A small-molecule ligand and the protein it binds are described below.
Small molecule (SMILES): CC[C@H](C)[C@H](NC(=O)[C@H](CC(=O)O)NC(=O)[C@@H](N)Cc1ccc(O)cc1)C(=O)O

Binding-site contacts:
Ligand atom CG2 contacts residue GLN143 of chain 1.A at 3.6 Å.
Ligand atom CD1 contacts residue GLY228 of chain 1.A at 3.7 Å.
Ligand atom CB contacts residue SO41 of chain 1.C at 3.6 Å.
Ligand atom C contacts residue SO41 of chain 1.C at 4.0 Å.
Ligand atom O contacts residue THR73 of chain 1.A at 3.7 Å.
Ligand atom CG2 contacts residue LLP42 of chain 1.A at 3.8 Å.
Ligand atom CD1 contacts residue PHE144 of chain 1.A at 3.8 Å (hydrophobic).
Ligand atom CE1 contacts residue PHE144 of chain 1.A at 3.7 Å (hydrophobic).
Ligand atom CZ contacts residue MET120 of chain 1.A at 3.5 Å (hydrophobic).
Ligand atom CB contacts residue ALA231 of chain 1.A at 4.1 Å (hydrophobic).
Ligand atom CG contacts residue ALA231 of chain 1.A at 4.1 Å (hydrophobic).
Ligand atom OD2 contacts residue GLN227 of chain 1.A at 3.8 Å.
Ligand atom O contacts residue GLN143 of chain 1.A at 2.9 Å (h-bond).
Ligand atom CD1 contacts residue ALA231 of chain 1.A at 3.9 Å (hydrophobic).
Ligand atom CA contacts residue SO41 of chain 1.C at 3.2 Å.
Ligand atom CB contacts residue PHE144 of chain 1.A at 4.1 Å (hydrophobic).
Ligand atom CG contacts residue GLN227 of chain 1.A at 4.0 Å.
Ligand atom OXT contacts residue THR73 of chain 1.A at 3.0 Å (h-bond).
Ligand atom C contacts residue GLY228 of chain 1.A at 4.1 Å.
Ligand atom CD2 contacts residue ALA231 of chain 1.A at 3.4 Å (hydrophobic).
Ligand atom N contacts residue SO41 of chain 1.C at 4.0 Å.
Ligand atom CG2 contacts residue THR178 of chain 1.A at 3.8 Å.
Ligand atom OD2 contacts residue SO41 of chain 1.C at 3.9 Å.
Ligand atom C contacts residue GLN143 of chain 1.A at 3.8 Å.
Ligand atom OXT contacts residue ASN72 of chain 1.A at 3.2 Å (h-bond).
Ligand atom C contacts residue THR69 of chain 1.A at 3.3 Å.
Ligand atom CE2 contacts residue ALA231 of chain 1.A at 3.7 Å (hydrophobic).
Ligand atom OXT contacts residue THR69 of chain 1.A at 3.5 Å (h-bond).
Ligand atom O contacts residue THR69 of chain 1.A at 2.5 Å (h-bond).
Ligand atom C contacts residue THR73 of chain 1.A at 3.9 Å.
Ligand atom N contacts residue SO41 of chain 1.C at 3.8 Å.
Ligand atom OH contacts residue MET120 of chain 1.A at 3.6 Å.
Ligand atom O contacts residue GLY228 of chain 1.A at 3.3 Å.
Ligand atom CD1 contacts residue GLY177 of chain 1.A at 3.7 Å.
Ligand atom CG contacts residue SO41 of chain 1.C at 4.0 Å.
Ligand atom C contacts residue SO41 of chain 1.C at 3.5 Å.
Ligand atom CE1 contacts residue MET120 of chain 1.A at 3.4 Å (hydrophobic).
Ligand atom OXT contacts residue GLY71 of chain 1.A at 3.7 Å.
Ligand atom CG1 contacts residue GLY228 of chain 1.A at 3.5 Å.
Ligand atom O contacts residue SO41 of chain 1.C at 2.5 Å (h-bond).

Sequence of chain 1.A:
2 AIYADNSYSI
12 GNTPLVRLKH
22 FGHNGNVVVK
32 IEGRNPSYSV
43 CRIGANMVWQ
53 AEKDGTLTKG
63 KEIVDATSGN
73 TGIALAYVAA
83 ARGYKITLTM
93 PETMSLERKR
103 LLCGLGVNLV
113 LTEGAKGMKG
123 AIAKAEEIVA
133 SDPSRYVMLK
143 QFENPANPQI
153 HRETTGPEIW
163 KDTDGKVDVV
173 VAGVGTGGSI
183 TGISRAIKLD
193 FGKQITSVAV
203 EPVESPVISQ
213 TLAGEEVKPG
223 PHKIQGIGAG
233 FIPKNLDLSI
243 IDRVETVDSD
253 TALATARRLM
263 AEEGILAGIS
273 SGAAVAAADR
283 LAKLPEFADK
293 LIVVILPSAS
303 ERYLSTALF